Sequence of chain 1.C:
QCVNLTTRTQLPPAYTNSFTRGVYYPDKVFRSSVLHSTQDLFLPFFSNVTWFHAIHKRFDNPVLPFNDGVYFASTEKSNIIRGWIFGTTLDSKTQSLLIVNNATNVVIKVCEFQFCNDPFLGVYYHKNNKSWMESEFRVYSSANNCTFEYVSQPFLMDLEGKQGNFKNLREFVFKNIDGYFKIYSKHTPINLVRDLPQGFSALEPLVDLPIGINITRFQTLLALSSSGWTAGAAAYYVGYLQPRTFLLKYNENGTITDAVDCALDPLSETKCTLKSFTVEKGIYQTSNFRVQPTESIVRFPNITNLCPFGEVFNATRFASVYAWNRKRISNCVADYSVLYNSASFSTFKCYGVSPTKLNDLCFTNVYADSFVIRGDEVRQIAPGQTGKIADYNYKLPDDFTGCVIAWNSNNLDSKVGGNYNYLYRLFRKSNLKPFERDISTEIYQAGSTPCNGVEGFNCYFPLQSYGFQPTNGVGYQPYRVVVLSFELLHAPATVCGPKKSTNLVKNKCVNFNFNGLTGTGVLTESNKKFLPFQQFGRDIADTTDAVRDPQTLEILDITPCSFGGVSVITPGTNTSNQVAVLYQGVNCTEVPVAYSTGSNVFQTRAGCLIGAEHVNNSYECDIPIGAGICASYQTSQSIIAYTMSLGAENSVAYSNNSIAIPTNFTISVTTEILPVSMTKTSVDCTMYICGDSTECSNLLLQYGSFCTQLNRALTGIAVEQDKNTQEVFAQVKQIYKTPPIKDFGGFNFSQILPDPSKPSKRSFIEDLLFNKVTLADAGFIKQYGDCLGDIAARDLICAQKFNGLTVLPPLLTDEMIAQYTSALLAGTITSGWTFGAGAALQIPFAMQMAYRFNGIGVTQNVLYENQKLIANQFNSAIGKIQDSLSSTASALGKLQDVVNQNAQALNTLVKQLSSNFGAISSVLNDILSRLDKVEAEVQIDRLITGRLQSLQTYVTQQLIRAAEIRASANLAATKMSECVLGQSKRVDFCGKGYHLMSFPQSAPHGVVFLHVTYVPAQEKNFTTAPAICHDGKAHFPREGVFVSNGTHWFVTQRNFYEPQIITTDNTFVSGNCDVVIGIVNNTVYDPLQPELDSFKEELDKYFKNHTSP

Binding-site contacts:
Ligand atom C3 contacts residue ASN616 of chain 1.C at 3.9 Å.
Ligand atom C8 contacts residue GLN644 of chain 1.C at 1.9 Å.
Ligand atom C5 contacts residue THR618 of chain 1.C at 4.5 Å.
Ligand atom C7 contacts residue ASN616 of chain 1.C at 3.0 Å.
Ligand atom C8 contacts residue THR645 of chain 1.C at 4.3 Å.
Ligand atom C1 contacts residue ASN616 of chain 1.C at 1.6 Å.
Ligand atom O7 contacts residue ASN616 of chain 1.C at 2.9 Å (h-bond).
Ligand atom O7 contacts residue GLN644 of chain 1.C at 4.0 Å.
Ligand atom C1 contacts residue THR618 of chain 1.C at 4.4 Å.
Ligand atom O6 contacts residue THR618 of chain 1.C at 3.7 Å.
Ligand atom O5 contacts residue THR618 of chain 1.C at 4.0 Å.
Ligand atom O5 contacts residue ASN616 of chain 1.C at 2.5 Å (h-bond).
Ligand atom C2 contacts residue ASN616 of chain 1.C at 2.5 Å.
Ligand atom C7 contacts residue GLN644 of chain 1.C at 3.0 Å.
Ligand atom C5 contacts residue ASN616 of chain 1.C at 3.8 Å.
Ligand atom N2 contacts residue ASN616 of chain 1.C at 2.9 Å (h-bond).
Ligand atom C4 contacts residue ASN616 of chain 1.C at 4.3 Å.
Ligand atom N2 contacts residue GLN644 of chain 1.C at 3.5 Å (h-bond).
Ligand atom C8 contacts residue ASN616 of chain 1.C at 4.2 Å.

The protein below binds the small molecule below.
Small molecule (SMILES): CC(=O)N[C@H]1[C@H](O[C@H]2[C@H](O)[C@@H](NC(C)=O)CO[C@@H]2CO)O[C@H](CO)[C@@H](O)[C@@H]1O